This small molecule binds to this protein.
Small molecule (SMILES): Cc1cccc(Cc2nn(C(C)(C)C)c3ncnc(N)c23)c1

Binding-site contacts:
Ligand atom C22 contacts residue LEU10 of chain 1.A at 3.4 Å (hydrophobic).
Ligand atom C1 contacts residue TYR77 of chain 1.A at 4.1 Å (hydrophobic).
Ligand atom C15 contacts residue GLY75 of chain 1.A at 4.0 Å.
Ligand atom C5 contacts residue ALA30 of chain 1.A at 3.6 Å (hydrophobic).
Ligand atom N6 contacts residue TYR77 of chain 1.A at 4.0 Å.
Ligand atom C17 contacts residue LYS32 of chain 1.A at 4.0 Å.
Ligand atom N6 contacts residue ALA30 of chain 1.A at 3.6 Å.
Ligand atom C16 contacts residue ILE73 of chain 1.A at 3.7 Å (hydrophobic).
Ligand atom N6 contacts residue LEU130 of chain 1.A at 3.9 Å.
Ligand atom C1 contacts residue MET78 of chain 1.A at 3.2 Å (hydrophobic).
Ligand atom C18 contacts residue MET51 of chain 1.A at 3.8 Å (hydrophobic).
Ligand atom C1 contacts residue LEU10 of chain 1.A at 3.9 Å (hydrophobic).
Ligand atom C22 contacts residue GLY11 of chain 1.A at 4.1 Å.
Ligand atom N7 contacts residue VAL18 of chain 1.A at 3.9 Å.
Ligand atom C9 contacts residue LEU130 of chain 1.A at 3.6 Å (hydrophobic).
Ligand atom N10 contacts residue ALA30 of chain 1.A at 3.6 Å.
Ligand atom C11 contacts residue LEU130 of chain 1.A at 3.9 Å (hydrophobic).
Ligand atom C15 contacts residue ALA30 of chain 1.A at 3.8 Å (hydrophobic).
Ligand atom N6 contacts residue MET78 of chain 1.A at 3.2 Å (h-bond).
Ligand atom C21 contacts residue GLY81 of chain 1.A at 4.0 Å.
Ligand atom N2 contacts residue LEU10 of chain 1.A at 3.7 Å.
Ligand atom N10 contacts residue GLU76 of chain 1.A at 3.0 Å (salt-bridge).
Ligand atom C3 contacts residue LEU130 of chain 1.A at 4.0 Å (hydrophobic).
Ligand atom C16 contacts residue LYS32 of chain 1.A at 3.4 Å.
Ligand atom N2 contacts residue MET78 of chain 1.A at 4.0 Å.
Ligand atom C3 contacts residue VAL18 of chain 1.A at 4.1 Å (hydrophobic).
Ligand atom C16 contacts residue ILE31 of chain 1.A at 3.9 Å (hydrophobic).
Ligand atom C22 contacts residue VAL18 of chain 1.A at 3.7 Å (hydrophobic).
Ligand atom C18 contacts residue ILE73 of chain 1.A at 4.0 Å (hydrophobic).
Ligand atom C16 contacts residue ALA30 of chain 1.A at 3.7 Å (hydrophobic).
Ligand atom C5 contacts residue LEU130 of chain 1.A at 3.3 Å (hydrophobic).
Ligand atom N10 contacts residue LEU130 of chain 1.A at 3.4 Å.
Ligand atom N6 contacts residue GLU76 of chain 1.A at 3.9 Å.
Ligand atom C18 contacts residue GLY75 of chain 1.A at 4.0 Å.
Ligand atom C5 contacts residue GLU76 of chain 1.A at 4.0 Å.
Ligand atom C15 contacts residue ILE73 of chain 1.A at 3.3 Å (hydrophobic).
Ligand atom C21 contacts residue SER82 of chain 1.A at 3.8 Å.
Ligand atom C17 contacts residue VAL18 of chain 1.A at 3.8 Å (hydrophobic).
Ligand atom C4 contacts residue LEU130 of chain 1.A at 3.3 Å (hydrophobic).
Ligand atom N8 contacts residue VAL18 of chain 1.A at 4.0 Å.

Sequence of chain 1.A:
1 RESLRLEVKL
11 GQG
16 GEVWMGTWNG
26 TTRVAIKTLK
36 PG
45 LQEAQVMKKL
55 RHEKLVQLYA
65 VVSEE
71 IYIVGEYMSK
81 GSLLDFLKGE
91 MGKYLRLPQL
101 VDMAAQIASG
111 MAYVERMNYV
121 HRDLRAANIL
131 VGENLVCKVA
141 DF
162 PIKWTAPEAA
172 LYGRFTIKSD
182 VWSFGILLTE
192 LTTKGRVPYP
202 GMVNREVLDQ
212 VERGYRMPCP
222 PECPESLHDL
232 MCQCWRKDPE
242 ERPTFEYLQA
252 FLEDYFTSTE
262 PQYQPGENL